A protein and the small-molecule ligand that binds it are described below.
Small molecule (SMILES): Cc1nn(C)c(C)c1CCOc1cccnc1-c1cccc(N2CCNCC2)c1

Sequence of chain 1.A:
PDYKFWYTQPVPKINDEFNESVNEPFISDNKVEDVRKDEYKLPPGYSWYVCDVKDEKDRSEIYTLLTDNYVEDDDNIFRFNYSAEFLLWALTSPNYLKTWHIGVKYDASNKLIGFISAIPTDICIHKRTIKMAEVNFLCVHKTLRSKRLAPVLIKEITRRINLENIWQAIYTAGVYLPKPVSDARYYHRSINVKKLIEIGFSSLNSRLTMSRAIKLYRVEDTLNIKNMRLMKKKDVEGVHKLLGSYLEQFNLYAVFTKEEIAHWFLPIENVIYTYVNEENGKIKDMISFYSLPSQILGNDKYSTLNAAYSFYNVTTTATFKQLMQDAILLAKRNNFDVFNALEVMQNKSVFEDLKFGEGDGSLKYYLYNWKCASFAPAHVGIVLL

Binding-site contacts:
Ligand atom C10 contacts residue TYR187 of chain 1.A at 3.8 Å (hydrophobic).
Ligand atom C02 contacts residue PHE81 of chain 1.A at 3.7 Å (hydrophobic).
Ligand atom C25 contacts residue LEU386 of chain 1.A at 3.6 Å (hydrophobic).
Ligand atom N05 contacts residue SER295 of chain 1.A at 2.8 Å (h-bond).
Ligand atom O11 contacts residue TYR187 of chain 1.A at 3.8 Å.
Ligand atom C19 contacts residue LEU364 of chain 1.A at 3.9 Å (hydrophobic).
Ligand atom C28 contacts residue GLY175 of chain 1.A at 3.8 Å.
Ligand atom C26 contacts residue PHE81 of chain 1.A at 3.7 Å (hydrophobic).
Ligand atom C25 contacts residue THR173 of chain 1.A at 3.5 Å.
Ligand atom C26 contacts residue TYR83 of chain 1.A at 3.7 Å (hydrophobic).
Ligand atom C04 contacts residue PHE79 of chain 1.A at 3.8 Å (hydrophobic).
Ligand atom N05 contacts residue PHE81 of chain 1.A at 3.4 Å.
Ligand atom N03 contacts residue PHE81 of chain 1.A at 3.3 Å.
Ligand atom C23 contacts residue THR173 of chain 1.A at 3.1 Å.
Ligand atom C29 contacts residue TYR187 of chain 1.A at 3.7 Å (hydrophobic).
Ligand atom C04 contacts residue ASP74 of chain 1.A at 3.9 Å.
Ligand atom C07 contacts residue PHE202 of chain 1.A at 3.8 Å (hydrophobic).
Ligand atom C07 contacts residue LEU306 of chain 1.A at 3.7 Å (hydrophobic).
Ligand atom C12 contacts residue TYR187 of chain 1.A at 3.7 Å (hydrophobic).
Ligand atom C13 contacts residue TYR187 of chain 1.A at 3.5 Å (hydrophobic).
Ligand atom N05 contacts residue PHE79 of chain 1.A at 3.5 Å.
Ligand atom N03 contacts residue SER295 of chain 1.A at 3.7 Å.
Ligand atom C01 contacts residue ASP74 of chain 1.A at 3.9 Å.
Ligand atom C15 contacts residue TYR310 of chain 1.A at 3.8 Å (hydrophobic).
Ligand atom N03 contacts residue PHE79 of chain 1.A at 3.9 Å.
Ligand atom C23 contacts residue ALA174 of chain 1.A at 3.8 Å (hydrophobic).
Ligand atom C04 contacts residue SER295 of chain 1.A at 3.9 Å.
Ligand atom C04 contacts residue PHE81 of chain 1.A at 3.5 Å (hydrophobic).
Ligand atom C07 contacts residue SER295 of chain 1.A at 3.9 Å.
Ligand atom C13 contacts residue TYR310 of chain 1.A at 3.6 Å (hydrophobic).
Ligand atom N21 contacts residue PHE81 of chain 1.A at 3.6 Å.
Ligand atom C19 contacts residue PHE81 of chain 1.A at 3.7 Å (hydrophobic).
Ligand atom C04 contacts residue VAL72 of chain 1.A at 3.4 Å (hydrophobic).
Ligand atom C15 contacts residue LEU343 of chain 1.A at 3.9 Å (hydrophobic).
Ligand atom C20 contacts residue PHE81 of chain 1.A at 3.6 Å (hydrophobic).
Ligand atom C27 contacts residue GLY175 of chain 1.A at 3.8 Å.
Ligand atom C14 contacts residue TYR187 of chain 1.A at 3.6 Å (hydrophobic).
Ligand atom N24 contacts residue THR173 of chain 1.A at 3.1 Å (h-bond).
Ligand atom C06 contacts residue SER295 of chain 1.A at 3.7 Å.
Ligand atom C14 contacts residue TYR310 of chain 1.A at 3.4 Å (hydrophobic).